Binding-site contacts:
Ligand atom O2' contacts residue ASP252 of chain 3.A at 2.5 Å (salt-bridge).
Ligand atom C4' contacts residue ASP252 of chain 3.A at 3.5 Å.
Ligand atom C4 contacts residue ILE218 of chain 3.A at 3.7 Å (hydrophobic).
Ligand atom N1 contacts residue KP31 of chain 3.C at 3.3 Å (h-bond).
Ligand atom O2P contacts residue SER217 of chain 3.A at 2.8 Å (h-bond).
Ligand atom O3' contacts residue SER86 of chain 3.A at 2.8 Å (h-bond).
Ligand atom O2' contacts residue KP31 of chain 3.C at 3.5 Å.
Ligand atom O2P contacts residue TYR299 of chain 3.A at 2.6 Å (h-bond).
Ligand atom N7 contacts residue GLY301 of chain 3.A at 3.5 Å.
Ligand atom C2 contacts residue KP31 of chain 3.C at 3.0 Å.
Ligand atom C2' contacts residue ASP252 of chain 3.A at 3.6 Å.
Ligand atom N7 contacts residue ILE218 of chain 3.A at 3.7 Å.
Ligand atom O3' contacts residue MET273 of chain 3.A at 3.5 Å (h-bond).
Ligand atom C3' contacts residue SER86 of chain 3.A at 3.6 Å.
Ligand atom C8 contacts residue MET88 of chain 3.A at 3.6 Å (hydrophobic).
Ligand atom C6 contacts residue KP31 of chain 3.C at 3.6 Å.
Ligand atom O6 contacts residue GLY303 of chain 3.A at 2.7 Å (h-bond).
Ligand atom O5' contacts residue GLY216 of chain 3.A at 3.4 Å.
Ligand atom C3' contacts residue ASP252 of chain 3.A at 3.4 Å.
Ligand atom C5 contacts residue MET302 of chain 3.A at 3.6 Å (hydrophobic).
Ligand atom O1P contacts residue GLY216 of chain 3.A at 3.5 Å.
Ligand atom O2P contacts residue SER276 of chain 3.A at 3.0 Å (h-bond).
Ligand atom O5' contacts residue GLY253 of chain 3.A at 3.5 Å.
Ligand atom O1P contacts residue GLY254 of chain 3.A at 2.9 Å (h-bond).
Ligand atom N7 contacts residue MET302 of chain 3.A at 2.9 Å (h-bond).
Ligand atom C2 contacts residue CYS219 of chain 3.A at 2.9 Å (hydrophobic).
Ligand atom O3P contacts residue GLY275 of chain 3.A at 2.9 Å (h-bond).
Ligand atom O1P contacts residue SER217 of chain 3.A at 2.9 Å (h-bond).
Ligand atom O6 contacts residue MET302 of chain 3.A at 3.1 Å (h-bond).
Ligand atom C5 contacts residue ILE218 of chain 3.A at 3.6 Å (hydrophobic).
Ligand atom C2 contacts residue GLU336 of chain 3.A at 3.5 Å.
Ligand atom O6 contacts residue GLY337 of chain 3.A at 3.5 Å.
Ligand atom O6 contacts residue GLY301 of chain 3.A at 3.1 Å.
Ligand atom C6 contacts residue GLY303 of chain 3.A at 3.5 Å.
Ligand atom C5' contacts residue TYR299 of chain 3.A at 3.6 Å (hydrophobic).
Ligand atom O3P contacts residue SER276 of chain 3.A at 3.4 Å (h-bond).
Ligand atom O3' contacts residue ASP252 of chain 3.A at 2.5 Å (salt-bridge).
Ligand atom N3 contacts residue KP31 of chain 3.C at 3.4 Å.
Ligand atom N1 contacts residue GLU336 of chain 3.A at 2.8 Å (salt-bridge).
Ligand atom N3 contacts residue CYS219 of chain 3.A at 3.4 Å (h-bond).

The small molecule below binds the protein below.
Small molecule (SMILES): O=c1[nH]cnc2c1ncn2[C@@H]1O[C@H](COP(=O)(O)O)[C@@H](O)[C@H]1O

Sequence of chain 3.A:
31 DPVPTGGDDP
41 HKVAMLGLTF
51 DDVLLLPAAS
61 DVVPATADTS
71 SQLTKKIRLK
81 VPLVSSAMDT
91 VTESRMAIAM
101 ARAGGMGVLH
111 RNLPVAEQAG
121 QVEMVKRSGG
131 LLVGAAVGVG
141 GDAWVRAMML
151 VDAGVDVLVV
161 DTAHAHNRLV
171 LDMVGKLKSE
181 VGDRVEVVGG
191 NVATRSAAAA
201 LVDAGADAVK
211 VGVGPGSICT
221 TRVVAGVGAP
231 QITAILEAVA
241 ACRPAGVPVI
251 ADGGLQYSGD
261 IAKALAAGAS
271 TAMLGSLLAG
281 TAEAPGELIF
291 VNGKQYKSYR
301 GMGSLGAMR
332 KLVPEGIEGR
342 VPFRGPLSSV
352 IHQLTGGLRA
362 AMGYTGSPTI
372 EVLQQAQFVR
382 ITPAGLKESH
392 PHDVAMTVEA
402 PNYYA